The small molecule below binds the protein below.
Small molecule (SMILES): CC(=O)N[C@@H]1[C@@H](O)[C@H](O)[C@@H](CO)O[C@H]1O

Binding-site contacts:
Ligand atom C4 contacts residue ASN431 of chain 1.A at 4.3 Å.
Ligand atom C7 contacts residue ILE430 of chain 1.A at 4.2 Å (hydrophobic).
Ligand atom C1 contacts residue ILE430 of chain 1.A at 4.2 Å (hydrophobic).
Ligand atom N2 contacts residue ILE430 of chain 1.A at 3.8 Å.
Ligand atom O5 contacts residue ASN431 of chain 1.A at 2.3 Å (h-bond).
Ligand atom C7 contacts residue ASN431 of chain 1.A at 3.4 Å.
Ligand atom N2 contacts residue ASN431 of chain 1.A at 2.9 Å (h-bond).
Ligand atom C5 contacts residue ASN431 of chain 1.A at 3.6 Å.
Ligand atom C2 contacts residue ASN431 of chain 1.A at 2.5 Å.
Ligand atom C3 contacts residue ASN431 of chain 1.A at 3.8 Å.
Ligand atom O7 contacts residue ASN431 of chain 1.A at 3.3 Å (h-bond).
Ligand atom C1 contacts residue ASN431 of chain 1.A at 1.4 Å.

Sequence of chain 1.A:
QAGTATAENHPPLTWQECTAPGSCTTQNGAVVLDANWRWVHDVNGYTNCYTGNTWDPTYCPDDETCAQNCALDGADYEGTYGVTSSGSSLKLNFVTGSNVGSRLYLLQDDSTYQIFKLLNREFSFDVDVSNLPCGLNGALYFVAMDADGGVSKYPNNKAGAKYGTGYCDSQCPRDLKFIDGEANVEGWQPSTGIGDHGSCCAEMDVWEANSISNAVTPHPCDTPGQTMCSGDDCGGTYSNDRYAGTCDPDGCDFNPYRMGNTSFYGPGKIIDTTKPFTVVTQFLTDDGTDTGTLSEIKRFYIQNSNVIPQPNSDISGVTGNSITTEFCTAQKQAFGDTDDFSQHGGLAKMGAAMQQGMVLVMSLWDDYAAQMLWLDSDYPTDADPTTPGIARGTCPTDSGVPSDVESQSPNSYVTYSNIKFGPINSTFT